A protein and the small-molecule ligand that binds it are described below.
Small molecule (SMILES): CC(=O)N[C@H]1CO[C@H](CO)[C@@]2(O[C@@]23O[C@H](CO)[C@@H](O)[C@H](O)[C@H]3NC(C)=O)[C@@H]1O

Sequence of chain 1.C:
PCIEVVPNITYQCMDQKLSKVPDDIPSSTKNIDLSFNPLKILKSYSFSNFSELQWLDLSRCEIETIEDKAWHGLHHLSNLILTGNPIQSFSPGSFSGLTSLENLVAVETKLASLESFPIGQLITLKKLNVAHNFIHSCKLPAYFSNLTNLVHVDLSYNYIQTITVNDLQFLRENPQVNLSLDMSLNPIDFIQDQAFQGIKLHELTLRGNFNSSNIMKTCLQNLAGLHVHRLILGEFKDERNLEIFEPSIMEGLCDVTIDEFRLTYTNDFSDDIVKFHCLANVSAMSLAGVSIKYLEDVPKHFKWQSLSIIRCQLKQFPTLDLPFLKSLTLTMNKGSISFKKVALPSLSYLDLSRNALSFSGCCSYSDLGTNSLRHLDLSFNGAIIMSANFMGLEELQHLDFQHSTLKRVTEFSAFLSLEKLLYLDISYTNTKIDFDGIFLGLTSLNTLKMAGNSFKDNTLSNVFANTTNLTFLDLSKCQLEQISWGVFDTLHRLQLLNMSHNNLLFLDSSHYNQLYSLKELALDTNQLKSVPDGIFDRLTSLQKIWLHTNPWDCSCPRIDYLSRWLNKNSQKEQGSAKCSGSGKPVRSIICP

Binding-site contacts:
Ligand atom O5 contacts residue SER477 of chain 1.C at 3.6 Å.
Ligand atom C1 contacts residue SER477 of chain 1.C at 4.5 Å.
Ligand atom O6 contacts residue SER501 of chain 1.C at 3.6 Å.
Ligand atom O6 contacts residue LYS478 of chain 1.C at 3.9 Å.
Ligand atom C7 contacts residue HIS502 of chain 1.C at 4.2 Å.
Ligand atom O5 contacts residue ASN499 of chain 1.C at 2.4 Å (h-bond).
Ligand atom O6 contacts residue ASN499 of chain 1.C at 4.4 Å.
Ligand atom C7 contacts residue ASN499 of chain 1.C at 3.3 Å.
Ligand atom C1 contacts residue SER501 of chain 1.C at 3.4 Å.
Ligand atom C6 contacts residue SER477 of chain 1.C at 4.0 Å.
Ligand atom C5 contacts residue HIS502 of chain 1.C at 4.5 Å.
Ligand atom C5 contacts residue SER501 of chain 1.C at 3.7 Å.
Ligand atom C6 contacts residue HIS502 of chain 1.C at 4.3 Å.
Ligand atom N2 contacts residue ASN499 of chain 1.C at 2.9 Å (h-bond).
Ligand atom C4 contacts residue ASN499 of chain 1.C at 4.5 Å.
Ligand atom O6 contacts residue SER477 of chain 1.C at 2.8 Å (h-bond).
Ligand atom C6 contacts residue SER501 of chain 1.C at 4.3 Å.
Ligand atom O6 contacts residue HIS502 of chain 1.C at 4.0 Å.
Ligand atom O7 contacts residue LEU497 of chain 1.C at 3.9 Å.
Ligand atom C5 contacts residue ASN499 of chain 1.C at 3.7 Å.
Ligand atom O7 contacts residue HIS502 of chain 1.C at 3.6 Å.
Ligand atom C8 contacts residue HIS502 of chain 1.C at 4.2 Å.
Ligand atom C8 contacts residue LYS478 of chain 1.C at 3.4 Å.
Ligand atom C6 contacts residue LYS478 of chain 1.C at 4.5 Å.
Ligand atom C8 contacts residue LEU497 of chain 1.C at 4.4 Å (hydrophobic).
Ligand atom C1 contacts residue ASN499 of chain 1.C at 1.5 Å.
Ligand atom O7 contacts residue ASN499 of chain 1.C at 4.2 Å.
Ligand atom C8 contacts residue ASN499 of chain 1.C at 3.2 Å.
Ligand atom O5 contacts residue SER501 of chain 1.C at 3.5 Å (h-bond).
Ligand atom O7 contacts residue TRP547 of chain 1.C at 4.2 Å.
Ligand atom C2 contacts residue ASN499 of chain 1.C at 2.5 Å.
Ligand atom C7 contacts residue LEU497 of chain 1.C at 4.4 Å (hydrophobic).
Ligand atom C3 contacts residue ASN499 of chain 1.C at 3.9 Å.